Sequence of chain 1.B:
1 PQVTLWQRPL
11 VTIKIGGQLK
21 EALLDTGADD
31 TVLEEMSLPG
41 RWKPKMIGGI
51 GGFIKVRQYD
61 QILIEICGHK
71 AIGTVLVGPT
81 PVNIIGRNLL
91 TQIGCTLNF

A small-molecule ligand and the protein it binds are described below.
Small molecule (SMILES): CC(C)(C)OC(=O)N[C@@H](Cc1ccccc1)[C@H](O)CNC[C@@H](O)[C@H](Cc1ccccc1)NC(=O)OC(C)(C)C

Binding-site contacts:
Ligand atom C3 contacts residue ILE50 of chain 1.B at 3.4 Å (hydrophobic).
Ligand atom CB contacts residue GLY27 of chain 1.A at 3.7 Å.
Ligand atom CA1 contacts residue GLY27 of chain 1.B at 3.7 Å.
Ligand atom C31 contacts residue GLY27 of chain 1.B at 3.7 Å.
Ligand atom O1 contacts residue GLY49 of chain 1.A at 3.2 Å.
Ligand atom C31 contacts residue ASP25 of chain 1.B at 3.5 Å.
Ligand atom C22 contacts residue GLY48 of chain 1.B at 3.5 Å.
Ligand atom CE21 contacts residue PRO81 of chain 1.A at 3.1 Å (hydrophobic).
Ligand atom C4 contacts residue ASP25 of chain 1.B at 3.3 Å.
Ligand atom O11 contacts residue GLY49 of chain 1.B at 3.6 Å.
Ligand atom N2 contacts residue GLY27 of chain 1.B at 3.5 Å (h-bond).
Ligand atom C5 contacts residue GLY27 of chain 1.B at 3.4 Å.
Ligand atom CZ1 contacts residue PRO81 of chain 1.A at 3.4 Å (hydrophobic).
Ligand atom O2 contacts residue ALA28 of chain 1.A at 3.8 Å.
Ligand atom CB1 contacts residue GLY27 of chain 1.B at 3.8 Å.
Ligand atom CD2 contacts residue ILE50 of chain 1.A at 3.5 Å (hydrophobic).
Ligand atom CE2 contacts residue PRO81 of chain 1.B at 3.6 Å (hydrophobic).
Ligand atom CA contacts residue GLY27 of chain 1.A at 3.8 Å.
Ligand atom C4 contacts residue GLY27 of chain 1.A at 3.7 Å.
Ligand atom C21 contacts residue ASP25 of chain 1.A at 3.5 Å.
Ligand atom CE2 contacts residue GLY49 of chain 1.A at 3.8 Å.
Ligand atom N1 contacts residue ASP25 of chain 1.A at 2.9 Å (salt-bridge).
Ligand atom C32 contacts residue ASP30 of chain 1.B at 3.8 Å.
Ligand atom C32 contacts residue VAL32 of chain 1.B at 3.8 Å (hydrophobic).
Ligand atom O contacts residue ILE84 of chain 1.B at 3.8 Å.
Ligand atom C2 contacts residue GLY48 of chain 1.A at 3.0 Å.
Ligand atom O3 contacts residue ASP25 of chain 1.A at 2.6 Å (salt-bridge).
Ligand atom O11 contacts residue ILE50 of chain 1.A at 3.8 Å.
Ligand atom CE21 contacts residue GLY49 of chain 1.B at 3.6 Å.
Ligand atom C31 contacts residue ASP25 of chain 1.A at 3.6 Å.
Ligand atom C5 contacts residue ASP25 of chain 1.A at 3.2 Å.
Ligand atom C22 contacts residue ILE50 of chain 1.A at 3.8 Å (hydrophobic).
Ligand atom CE2 contacts residue ILE50 of chain 1.A at 3.8 Å (hydrophobic).
Ligand atom O contacts residue ASP25 of chain 1.B at 2.7 Å (salt-bridge).
Ligand atom CD21 contacts residue PRO81 of chain 1.A at 3.8 Å (hydrophobic).
Ligand atom C22 contacts residue ILE47 of chain 1.B at 3.2 Å (hydrophobic).
Ligand atom N1 contacts residue ASP25 of chain 1.B at 2.9 Å (salt-bridge).
Ligand atom C3 contacts residue ILE84 of chain 1.A at 3.0 Å (hydrophobic).
Ligand atom N contacts residue GLY27 of chain 1.A at 3.4 Å (h-bond).
Ligand atom C11 contacts residue ILE84 of chain 1.B at 3.8 Å (hydrophobic).

Sequence of chain 1.A:
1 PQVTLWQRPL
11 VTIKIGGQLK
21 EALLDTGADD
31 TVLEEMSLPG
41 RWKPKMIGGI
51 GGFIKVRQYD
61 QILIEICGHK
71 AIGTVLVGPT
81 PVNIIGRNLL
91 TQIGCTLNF